This small molecule binds to this protein.
Small molecule (SMILES): CC(=O)N[C@H]1[C@H](O[C@H]2[C@H](O)[C@@H](NC(C)=O)CO[C@@H]2CO)O[C@H](CO)[C@@H](O[C@@H]2O[C@H](CO)[C@@H](O)[C@H](O)[C@@H]2O)[C@@H]1O

Binding-site contacts:
Ligand atom O7 contacts residue THR554 of chain 1.B at 3.3 Å.
Ligand atom C4 contacts residue ASN305 of chain 1.B at 4.2 Å.
Ligand atom C5 contacts residue ASN305 of chain 1.B at 3.6 Å.
Ligand atom N2 contacts residue ASN305 of chain 1.B at 3.0 Å (h-bond).
Ligand atom O5 contacts residue ASN305 of chain 1.B at 2.3 Å (h-bond).
Ligand atom C1 contacts residue ASN305 of chain 1.B at 1.4 Å.
Ligand atom C7 contacts residue THR554 of chain 1.B at 3.6 Å.
Ligand atom C8 contacts residue LYS553 of chain 1.B at 3.7 Å.
Ligand atom C3 contacts residue ASN305 of chain 1.B at 3.8 Å.
Ligand atom N2 contacts residue LYS553 of chain 1.B at 4.5 Å.
Ligand atom C8 contacts residue THR554 of chain 1.B at 3.8 Å.
Ligand atom C2 contacts residue ASN305 of chain 1.B at 2.5 Å.
Ligand atom C7 contacts residue ASN305 of chain 1.B at 4.1 Å.
Ligand atom C8 contacts residue ARG302 of chain 1.B at 3.9 Å.

Sequence of chain 1.B:
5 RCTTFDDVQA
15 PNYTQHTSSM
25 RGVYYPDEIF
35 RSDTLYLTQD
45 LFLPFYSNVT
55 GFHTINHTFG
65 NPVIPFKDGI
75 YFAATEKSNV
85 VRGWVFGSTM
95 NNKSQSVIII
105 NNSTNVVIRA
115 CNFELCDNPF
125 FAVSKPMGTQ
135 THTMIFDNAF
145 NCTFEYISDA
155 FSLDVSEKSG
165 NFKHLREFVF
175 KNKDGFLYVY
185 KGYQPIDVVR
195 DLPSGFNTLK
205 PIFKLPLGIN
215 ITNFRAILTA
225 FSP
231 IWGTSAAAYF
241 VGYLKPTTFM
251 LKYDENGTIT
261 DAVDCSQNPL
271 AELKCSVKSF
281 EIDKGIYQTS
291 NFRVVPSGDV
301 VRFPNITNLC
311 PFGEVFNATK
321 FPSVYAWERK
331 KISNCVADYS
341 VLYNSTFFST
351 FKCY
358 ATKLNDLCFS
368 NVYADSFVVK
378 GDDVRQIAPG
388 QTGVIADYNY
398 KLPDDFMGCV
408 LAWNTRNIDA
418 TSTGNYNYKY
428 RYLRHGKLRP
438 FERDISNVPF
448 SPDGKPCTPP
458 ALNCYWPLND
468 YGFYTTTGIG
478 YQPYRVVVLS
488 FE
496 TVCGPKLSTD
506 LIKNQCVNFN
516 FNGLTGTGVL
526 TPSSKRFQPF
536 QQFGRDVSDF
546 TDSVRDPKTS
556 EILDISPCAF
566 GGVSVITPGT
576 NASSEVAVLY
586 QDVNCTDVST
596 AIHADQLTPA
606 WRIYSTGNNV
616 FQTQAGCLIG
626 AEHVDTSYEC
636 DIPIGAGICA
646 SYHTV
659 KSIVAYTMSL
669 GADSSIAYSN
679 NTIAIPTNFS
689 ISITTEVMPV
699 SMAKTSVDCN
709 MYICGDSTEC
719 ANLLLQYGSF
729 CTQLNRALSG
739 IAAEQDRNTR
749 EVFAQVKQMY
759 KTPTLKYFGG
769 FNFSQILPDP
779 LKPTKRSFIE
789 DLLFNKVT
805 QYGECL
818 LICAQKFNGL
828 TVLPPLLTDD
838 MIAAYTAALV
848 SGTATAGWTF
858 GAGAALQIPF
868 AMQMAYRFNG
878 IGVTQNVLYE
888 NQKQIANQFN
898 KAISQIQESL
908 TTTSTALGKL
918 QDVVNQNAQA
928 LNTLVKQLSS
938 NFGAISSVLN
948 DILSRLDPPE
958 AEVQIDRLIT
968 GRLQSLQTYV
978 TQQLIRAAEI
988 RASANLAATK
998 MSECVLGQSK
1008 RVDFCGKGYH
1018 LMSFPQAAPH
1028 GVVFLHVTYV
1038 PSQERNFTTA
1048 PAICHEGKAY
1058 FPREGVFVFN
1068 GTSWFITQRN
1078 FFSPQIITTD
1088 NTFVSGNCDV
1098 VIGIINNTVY